Binding-site contacts:
Ligand atom C2 contacts residue ASP477 of chain 1.B at 4.1 Å.
Ligand atom O2 contacts residue TRP11 of chain 1.B at 4.3 Å.
Ligand atom C3 contacts residue ASN10 of chain 1.B at 3.0 Å.
Ligand atom C4 contacts residue TRP11 of chain 1.B at 4.0 Å (hydrophobic).
Ligand atom C6 contacts residue TYR473 of chain 1.B at 3.5 Å (hydrophobic).
Ligand atom O4 contacts residue ASN10 of chain 1.B at 3.9 Å.
Ligand atom O4 contacts residue ALA470 of chain 1.B at 4.2 Å.
Ligand atom C5 contacts residue ASN10 of chain 1.B at 4.3 Å.
Ligand atom O6 contacts residue TRP11 of chain 1.B at 3.2 Å.
Ligand atom O6 contacts residue ARG476 of chain 1.B at 4.3 Å.
Ligand atom C3 contacts residue TRP11 of chain 1.B at 4.0 Å (hydrophobic).
Ligand atom O4 contacts residue TYR473 of chain 1.B at 3.9 Å.
Ligand atom O3 contacts residue TRP11 of chain 1.B at 4.1 Å.
Ligand atom C5 contacts residue TYR473 of chain 1.B at 3.5 Å (hydrophobic).
Ligand atom O5 contacts residue TYR473 of chain 1.B at 3.5 Å.
Ligand atom O2 contacts residue ASP477 of chain 1.B at 4.2 Å.
Ligand atom C3 contacts residue ASP477 of chain 1.B at 4.2 Å.
Ligand atom O5 contacts residue ASN10 of chain 1.B at 4.5 Å.
Ligand atom O3 contacts residue ASP477 of chain 1.B at 3.2 Å (salt-bridge).
Ligand atom O4 contacts residue TRP11 of chain 1.B at 4.0 Å.
Ligand atom C6 contacts residue ARG476 of chain 1.B at 4.5 Å.
Ligand atom O5 contacts residue TRP11 of chain 1.B at 3.6 Å.
Ligand atom C2 contacts residue TRP11 of chain 1.B at 3.8 Å (hydrophobic).
Ligand atom C1 contacts residue TYR473 of chain 1.B at 3.6 Å (hydrophobic).
Ligand atom O1 contacts residue ASN10 of chain 1.B at 4.0 Å.
Ligand atom C1 contacts residue TRP11 of chain 1.B at 4.0 Å (hydrophobic).
Ligand atom C1 contacts residue ASN10 of chain 1.B at 3.3 Å.
Ligand atom C6 contacts residue TRP11 of chain 1.B at 4.4 Å (hydrophobic).
Ligand atom O2 contacts residue ASN10 of chain 1.B at 2.7 Å.
Ligand atom C5 contacts residue TRP11 of chain 1.B at 3.6 Å (hydrophobic).
Ligand atom C4 contacts residue ASN10 of chain 1.B at 4.2 Å.
Ligand atom O3 contacts residue ASN10 of chain 1.B at 3.6 Å.
Ligand atom C2 contacts residue ASN10 of chain 1.B at 3.1 Å.

A protein and the small-molecule ligand that binds it are described below.
Small molecule (SMILES): OC[C@H]1O[C@@H](O[C@H]2[C@H](O)[C@@H](O)[C@H](O[C@H]3[C@H](O)[C@@H](O)[C@H](O[C@H]4[C@H](O)[C@@H](O)[C@H](O)O[C@@H]4CO)O[C@@H]3CO)O[C@@H]2CO)[C@H](O)[C@@H](O)[C@@H]1O

Sequence of chain 1.B:
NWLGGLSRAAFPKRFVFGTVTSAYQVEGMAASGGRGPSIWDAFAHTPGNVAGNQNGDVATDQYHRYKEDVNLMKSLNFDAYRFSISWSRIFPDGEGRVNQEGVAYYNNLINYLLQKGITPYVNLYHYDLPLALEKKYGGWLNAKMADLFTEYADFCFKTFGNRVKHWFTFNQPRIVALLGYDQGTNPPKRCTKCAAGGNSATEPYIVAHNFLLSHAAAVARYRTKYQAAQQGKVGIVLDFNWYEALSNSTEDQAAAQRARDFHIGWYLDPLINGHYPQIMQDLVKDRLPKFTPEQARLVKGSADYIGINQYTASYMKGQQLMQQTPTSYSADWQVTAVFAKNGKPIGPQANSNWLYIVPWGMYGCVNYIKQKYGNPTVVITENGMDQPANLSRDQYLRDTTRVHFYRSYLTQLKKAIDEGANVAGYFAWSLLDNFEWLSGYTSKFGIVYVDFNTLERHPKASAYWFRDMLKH